This small molecule binds to this protein.
Small molecule (SMILES): CC(C)CCC[C@@H](C)[C@H]1CC[C@H]2[C@@H]3CC=C4C[C@@H](O)CC[C@]4(C)[C@H]3CC[C@]12C

Binding-site contacts:
Ligand atom C27 contacts residue ALA308 of chain 1.A at 2.8 Å (hydrophobic).
Ligand atom C10 contacts residue SER756 of chain 1.A at 4.5 Å.
Ligand atom O1 contacts residue ASN753 of chain 1.A at 3.9 Å.
Ligand atom C1 contacts residue LEU757 of chain 1.A at 3.4 Å (hydrophobic).
Ligand atom C21 contacts residue ALA308 of chain 1.A at 4.5 Å (hydrophobic).
Ligand atom C16 contacts residue LEU312 of chain 1.A at 4.3 Å (hydrophobic).
Ligand atom C2 contacts residue ASN753 of chain 1.A at 4.4 Å.
Ligand atom C26 contacts residue LEU305 of chain 1.A at 3.7 Å (hydrophobic).
Ligand atom C21 contacts residue LEU760 of chain 1.A at 4.0 Å (hydrophobic).
Ligand atom C5 contacts residue TRP315 of chain 1.A at 4.2 Å (hydrophobic).
Ligand atom C25 contacts residue ALA308 of chain 1.A at 4.3 Å (hydrophobic).
Ligand atom C16 contacts residue CLR1 of chain 1.L at 4.0 Å.
Ligand atom C18 contacts residue LEU312 of chain 1.A at 4.1 Å (hydrophobic).
Ligand atom C25 contacts residue CLR1 of chain 1.K at 4.3 Å.
Ligand atom C2 contacts residue LEU757 of chain 1.A at 4.1 Å (hydrophobic).
Ligand atom C26 contacts residue ALA308 of chain 1.A at 4.2 Å (hydrophobic).
Ligand atom C19 contacts residue TRP315 of chain 1.A at 3.7 Å (hydrophobic).
Ligand atom C18 contacts residue SER756 of chain 1.A at 4.2 Å.
Ligand atom C27 contacts residue ILE221 of chain 1.A at 4.4 Å (hydrophobic).
Ligand atom C11 contacts residue SER756 of chain 1.A at 3.6 Å.
Ligand atom C12 contacts residue LEU760 of chain 1.A at 4.0 Å (hydrophobic).
Ligand atom C15 contacts residue CLR1 of chain 1.L at 3.9 Å.
Ligand atom C27 contacts residue SER309 of chain 1.A at 4.0 Å.
Ligand atom C8 contacts residue TRP315 of chain 1.A at 4.4 Å (hydrophobic).
Ligand atom C19 contacts residue SER756 of chain 1.A at 3.2 Å.
Ligand atom C25 contacts residue ILE221 of chain 1.A at 4.3 Å (hydrophobic).
Ligand atom C15 contacts residue TRP315 of chain 1.A at 4.0 Å (hydrophobic).
Ligand atom C4 contacts residue ASN753 of chain 1.A at 3.7 Å.
Ligand atom C23 contacts residue ALA308 of chain 1.A at 4.4 Å (hydrophobic).
Ligand atom C19 contacts residue ASN753 of chain 1.A at 4.4 Å.
Ligand atom C27 contacts residue LEU312 of chain 1.A at 3.9 Å (hydrophobic).
Ligand atom C24 contacts residue CLR1 of chain 1.K at 3.7 Å.
Ligand atom C3 contacts residue ASN753 of chain 1.A at 4.2 Å.
Ligand atom C24 contacts residue CLR1 of chain 1.L at 4.4 Å.
Ligand atom C6 contacts residue TRP315 of chain 1.A at 4.3 Å (hydrophobic).
Ligand atom C11 contacts residue LEU757 of chain 1.A at 4.2 Å (hydrophobic).
Ligand atom C18 contacts residue ALA311 of chain 1.A at 4.0 Å (hydrophobic).
Ligand atom C18 contacts residue TRP315 of chain 1.A at 4.3 Å (hydrophobic).

Sequence of chain 1.A:
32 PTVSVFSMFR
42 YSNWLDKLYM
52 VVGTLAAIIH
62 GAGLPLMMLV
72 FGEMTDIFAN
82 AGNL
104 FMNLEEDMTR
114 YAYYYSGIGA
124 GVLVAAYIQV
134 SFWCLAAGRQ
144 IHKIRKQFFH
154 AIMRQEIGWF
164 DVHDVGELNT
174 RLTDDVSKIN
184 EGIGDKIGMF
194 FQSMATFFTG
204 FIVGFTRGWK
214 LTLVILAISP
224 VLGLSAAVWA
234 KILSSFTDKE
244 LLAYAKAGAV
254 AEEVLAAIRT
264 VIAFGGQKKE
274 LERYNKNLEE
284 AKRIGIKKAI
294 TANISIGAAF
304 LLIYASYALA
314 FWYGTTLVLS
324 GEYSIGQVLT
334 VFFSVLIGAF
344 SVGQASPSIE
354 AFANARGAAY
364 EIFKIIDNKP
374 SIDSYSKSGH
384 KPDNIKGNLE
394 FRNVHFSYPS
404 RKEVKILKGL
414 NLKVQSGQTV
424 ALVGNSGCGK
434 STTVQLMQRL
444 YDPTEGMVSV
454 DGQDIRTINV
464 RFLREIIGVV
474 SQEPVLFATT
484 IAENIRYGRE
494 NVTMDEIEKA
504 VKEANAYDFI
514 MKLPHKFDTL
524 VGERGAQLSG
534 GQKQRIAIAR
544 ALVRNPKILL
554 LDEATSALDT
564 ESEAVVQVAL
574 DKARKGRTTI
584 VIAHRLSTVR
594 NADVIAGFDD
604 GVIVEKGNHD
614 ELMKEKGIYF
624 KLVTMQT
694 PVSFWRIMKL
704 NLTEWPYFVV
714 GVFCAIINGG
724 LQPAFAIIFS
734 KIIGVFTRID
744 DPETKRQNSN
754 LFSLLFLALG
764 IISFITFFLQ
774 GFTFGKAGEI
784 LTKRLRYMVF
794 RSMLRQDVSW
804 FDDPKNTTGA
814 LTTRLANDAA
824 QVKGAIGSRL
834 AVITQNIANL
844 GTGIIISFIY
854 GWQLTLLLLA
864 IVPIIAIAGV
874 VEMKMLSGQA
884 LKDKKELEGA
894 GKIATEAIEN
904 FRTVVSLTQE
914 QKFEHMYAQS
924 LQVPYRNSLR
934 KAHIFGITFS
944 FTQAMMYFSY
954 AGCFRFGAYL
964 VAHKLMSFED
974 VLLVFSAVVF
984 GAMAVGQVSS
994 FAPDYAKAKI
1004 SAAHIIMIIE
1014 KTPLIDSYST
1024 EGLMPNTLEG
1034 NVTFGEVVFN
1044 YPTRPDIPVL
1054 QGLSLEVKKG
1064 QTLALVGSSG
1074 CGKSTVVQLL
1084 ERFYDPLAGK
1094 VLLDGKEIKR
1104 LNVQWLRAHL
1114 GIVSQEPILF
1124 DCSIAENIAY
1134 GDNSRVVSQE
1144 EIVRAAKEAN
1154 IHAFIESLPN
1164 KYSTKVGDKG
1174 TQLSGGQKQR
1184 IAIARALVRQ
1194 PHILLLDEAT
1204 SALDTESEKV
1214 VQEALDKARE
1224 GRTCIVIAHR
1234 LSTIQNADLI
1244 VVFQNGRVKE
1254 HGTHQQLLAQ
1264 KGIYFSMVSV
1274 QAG